This protein binds this small molecule.
Small molecule (SMILES): CC(=O)N[C@@H]1[C@@H](O)[C@H](O)[C@@H](CO)O[C@H]1O

Binding-site contacts:
Ligand atom O5 contacts residue ASN622 of chain 1.D at 2.4 Å (h-bond).
Ligand atom C7 contacts residue ASN622 of chain 1.D at 3.3 Å.
Ligand atom C8 contacts residue ASN622 of chain 1.D at 4.4 Å.
Ligand atom O7 contacts residue ASN622 of chain 1.D at 3.3 Å (h-bond).
Ligand atom C4 contacts residue ASN622 of chain 1.D at 4.3 Å.
Ligand atom N2 contacts residue ASN622 of chain 1.D at 2.9 Å (h-bond).
Ligand atom C1 contacts residue ASN622 of chain 1.D at 1.5 Å.
Ligand atom C5 contacts residue ASN622 of chain 1.D at 3.8 Å.
Ligand atom C2 contacts residue ASN622 of chain 1.D at 2.5 Å.
Ligand atom C3 contacts residue ASN622 of chain 1.D at 3.9 Å.
Ligand atom O7 contacts residue THR623 of chain 1.D at 4.1 Å.

Sequence of chain 1.D:
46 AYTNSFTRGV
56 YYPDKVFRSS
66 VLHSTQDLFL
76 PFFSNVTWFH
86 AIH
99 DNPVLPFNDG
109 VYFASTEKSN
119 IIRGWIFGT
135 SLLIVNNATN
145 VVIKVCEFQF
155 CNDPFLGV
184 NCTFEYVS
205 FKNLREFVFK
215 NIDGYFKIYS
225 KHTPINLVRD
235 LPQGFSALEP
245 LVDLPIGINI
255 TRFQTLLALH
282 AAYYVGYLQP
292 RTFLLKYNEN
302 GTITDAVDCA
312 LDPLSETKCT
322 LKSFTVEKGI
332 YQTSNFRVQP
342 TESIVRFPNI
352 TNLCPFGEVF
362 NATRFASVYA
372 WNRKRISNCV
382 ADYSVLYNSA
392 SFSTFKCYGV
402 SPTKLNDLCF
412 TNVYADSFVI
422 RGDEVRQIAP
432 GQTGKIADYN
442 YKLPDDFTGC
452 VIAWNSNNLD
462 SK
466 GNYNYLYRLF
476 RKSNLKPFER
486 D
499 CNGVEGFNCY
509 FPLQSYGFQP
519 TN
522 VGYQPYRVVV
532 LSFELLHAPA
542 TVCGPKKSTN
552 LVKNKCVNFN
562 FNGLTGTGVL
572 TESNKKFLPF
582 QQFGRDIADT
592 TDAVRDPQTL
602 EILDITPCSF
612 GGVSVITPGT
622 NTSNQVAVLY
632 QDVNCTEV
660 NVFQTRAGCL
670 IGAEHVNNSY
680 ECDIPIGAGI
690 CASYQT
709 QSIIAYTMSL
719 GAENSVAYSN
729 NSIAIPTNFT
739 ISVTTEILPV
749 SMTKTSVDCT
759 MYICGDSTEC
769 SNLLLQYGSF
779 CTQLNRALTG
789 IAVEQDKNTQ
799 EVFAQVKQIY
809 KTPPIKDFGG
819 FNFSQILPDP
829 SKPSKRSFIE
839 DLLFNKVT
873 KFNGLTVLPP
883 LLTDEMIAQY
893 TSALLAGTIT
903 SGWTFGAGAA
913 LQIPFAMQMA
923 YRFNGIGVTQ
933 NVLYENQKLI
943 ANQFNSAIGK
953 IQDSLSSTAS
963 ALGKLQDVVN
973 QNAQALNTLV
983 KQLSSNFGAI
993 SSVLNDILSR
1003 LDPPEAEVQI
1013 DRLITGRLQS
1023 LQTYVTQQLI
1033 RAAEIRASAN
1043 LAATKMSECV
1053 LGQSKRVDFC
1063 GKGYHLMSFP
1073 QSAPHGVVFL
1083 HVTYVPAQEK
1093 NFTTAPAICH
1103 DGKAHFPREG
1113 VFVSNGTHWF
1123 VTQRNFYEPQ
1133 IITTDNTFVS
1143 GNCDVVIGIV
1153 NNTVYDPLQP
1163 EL